Binding-site contacts:
Ligand atom N2 contacts residue TRP70 of chain 1.A at 4.4 Å.
Ligand atom N3 contacts residue TRP157 of chain 1.A at 3.9 Å.
Ligand atom C10 contacts residue TRP70 of chain 1.A at 4.2 Å (hydrophobic).
Ligand atom N5 contacts residue TYR8 of chain 1.A at 3.7 Å.
Ligand atom C4 contacts residue TRP70 of chain 1.A at 3.7 Å (hydrophobic).
Ligand atom N8 contacts residue TRP165 of chain 1.A at 3.9 Å.
Ligand atom C9 contacts residue LYS44 of chain 1.A at 3.5 Å.
Ligand atom C2 contacts residue TRP157 of chain 1.A at 4.0 Å (hydrophobic).
Ligand atom C9 contacts residue TYR8 of chain 1.A at 4.0 Å (hydrophobic).
Ligand atom C4A contacts residue TYR8 of chain 1.A at 4.1 Å (hydrophobic).
Ligand atom C2 contacts residue GLU161 of chain 1.A at 3.8 Å.
Ligand atom C11 contacts residue GLU161 of chain 1.A at 2.9 Å.
Ligand atom O9 contacts residue LYS44 of chain 1.A at 2.8 Å (salt-bridge).
Ligand atom C7 contacts residue TRP165 of chain 1.A at 4.3 Å (hydrophobic).
Ligand atom C11 contacts residue TYR153 of chain 1.A at 3.4 Å (hydrophobic).
Ligand atom O10 contacts residue TRP157 of chain 1.A at 3.3 Å (h-bond).
Ligand atom C11 contacts residue TRP157 of chain 1.A at 3.6 Å (hydrophobic).
Ligand atom N8 contacts residue TRP70 of chain 1.A at 4.3 Å.
Ligand atom O9 contacts residue LEU67 of chain 1.A at 4.3 Å.
Ligand atom O4 contacts residue TRP70 of chain 1.A at 4.0 Å.
Ligand atom N2 contacts residue TRP157 of chain 1.A at 3.2 Å (h-bond).
Ligand atom C10 contacts residue TRP157 of chain 1.A at 3.1 Å (hydrophobic).
Ligand atom C10 contacts residue TYR153 of chain 1.A at 4.4 Å (hydrophobic).
Ligand atom O4 contacts residue TYR8 of chain 1.A at 3.4 Å.
Ligand atom C6 contacts residue TYR8 of chain 1.A at 3.9 Å (hydrophobic).
Ligand atom N3 contacts residue TRP70 of chain 1.A at 3.8 Å.
Ligand atom C4A contacts residue TRP70 of chain 1.A at 3.6 Å (hydrophobic).
Ligand atom N2 contacts residue GLU161 of chain 1.A at 2.6 Å (salt-bridge).
Ligand atom O10 contacts residue GLU161 of chain 1.A at 4.4 Å.
Ligand atom C4 contacts residue TYR8 of chain 1.A at 4.0 Å (hydrophobic).
Ligand atom N3 contacts residue TYR8 of chain 1.A at 4.5 Å.
Ligand atom N1 contacts residue GLU161 of chain 1.A at 4.2 Å.
Ligand atom O10 contacts residue TRP70 of chain 1.A at 3.8 Å.
Ligand atom C10 contacts residue GLU161 of chain 1.A at 3.2 Å.
Ligand atom O10 contacts residue TYR153 of chain 1.A at 4.5 Å.
Ligand atom N1 contacts residue TRP70 of chain 1.A at 3.6 Å.
Ligand atom C2 contacts residue TRP70 of chain 1.A at 3.7 Å (hydrophobic).
Ligand atom N5 contacts residue TRP70 of chain 1.A at 4.0 Å.
Ligand atom C8A contacts residue TRP70 of chain 1.A at 3.7 Å (hydrophobic).

A protein and the small-molecule ligand that binds it are described below.
Small molecule (SMILES): CC(=O)Nc1nc2ncc(C=O)nc2c(=O)[nH]1

Sequence of chain 1.A:
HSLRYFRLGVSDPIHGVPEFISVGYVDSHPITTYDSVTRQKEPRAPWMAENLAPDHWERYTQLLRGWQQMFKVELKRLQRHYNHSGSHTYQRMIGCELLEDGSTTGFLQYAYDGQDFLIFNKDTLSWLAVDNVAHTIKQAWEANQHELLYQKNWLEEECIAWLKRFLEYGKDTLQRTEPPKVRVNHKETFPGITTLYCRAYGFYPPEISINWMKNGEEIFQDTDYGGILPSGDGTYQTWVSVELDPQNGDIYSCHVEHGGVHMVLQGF